Sequence of chain 1.F:
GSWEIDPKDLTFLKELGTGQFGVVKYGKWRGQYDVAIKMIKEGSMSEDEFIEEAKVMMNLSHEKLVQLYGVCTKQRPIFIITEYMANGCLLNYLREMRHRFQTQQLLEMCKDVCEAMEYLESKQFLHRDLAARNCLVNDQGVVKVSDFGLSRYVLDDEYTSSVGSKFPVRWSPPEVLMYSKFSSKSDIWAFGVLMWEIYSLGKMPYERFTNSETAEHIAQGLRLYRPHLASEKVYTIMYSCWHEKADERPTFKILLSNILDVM

A small-molecule ligand and the protein it binds are described below.
Small molecule (SMILES): Cc1c(NC(=O)c2ccc(C(C)(C)C)cc2)cccc1-c1nc(N)nc(Nc2ccc(C(=O)N3CCOCC3)cc2)n1

Binding-site contacts:
Ligand atom C9 contacts residue ALA40 of chain 1.F at 3.5 Å (hydrophobic).
Ligand atom C42 contacts residue SER155 of chain 1.F at 3.7 Å.
Ligand atom C1 contacts residue ASP151 of chain 1.F at 3.4 Å.
Ligand atom C17 contacts residue LEU20 of chain 1.F at 3.4 Å (hydrophobic).
Ligand atom N24 contacts residue TYR88 of chain 1.F at 3.6 Å.
Ligand atom N24 contacts residue MET89 of chain 1.F at 2.7 Å (h-bond).
Ligand atom C6 contacts residue VAL28 of chain 1.F at 3.7 Å (hydrophobic).
Ligand atom N14 contacts residue THR86 of chain 1.F at 3.3 Å (h-bond).
Ligand atom C31 contacts residue GLY23 of chain 1.F at 3.5 Å.
Ligand atom N12 contacts residue LEU20 of chain 1.F at 3.4 Å.
Ligand atom C31 contacts residue LYS42 of chain 1.F at 3.1 Å.
Ligand atom C11 contacts residue LEU20 of chain 1.F at 3.5 Å (hydrophobic).
Ligand atom C36 contacts residue ASN138 of chain 1.F at 3.4 Å.
Ligand atom C21 contacts residue MET89 of chain 1.F at 3.1 Å (hydrophobic).
Ligand atom C21 contacts residue ALA90 of chain 1.F at 3.6 Å (hydrophobic).
Ligand atom C32 contacts residue LYS42 of chain 1.F at 3.4 Å.
Ligand atom N14 contacts residue ALA40 of chain 1.F at 3.3 Å.
Ligand atom C18 contacts residue LEU20 of chain 1.F at 3.7 Å (hydrophobic).
Ligand atom C1 contacts residue LYS42 of chain 1.F at 3.5 Å.
Ligand atom C11 contacts residue MET89 of chain 1.F at 3.6 Å (hydrophobic).
Ligand atom C41 contacts residue ASP133 of chain 1.F at 3.4 Å.
Ligand atom N14 contacts residue GLU87 of chain 1.F at 3.3 Å (salt-bridge).
Ligand atom C5 contacts residue LEU20 of chain 1.F at 3.5 Å (hydrophobic).
Ligand atom C37 contacts residue ASP151 of chain 1.F at 3.5 Å.
Ligand atom C33 contacts residue LYS42 of chain 1.F at 3.7 Å.
Ligand atom C20 contacts residue ALA90 of chain 1.F at 3.6 Å (hydrophobic).
Ligand atom C16 contacts residue MET89 of chain 1.F at 3.4 Å (hydrophobic).
Ligand atom C21 contacts residue TYR88 of chain 1.F at 3.7 Å (hydrophobic).
Ligand atom C4 contacts residue LEU20 of chain 1.F at 3.6 Å (hydrophobic).
Ligand atom N10 contacts residue MET89 of chain 1.F at 3.4 Å (h-bond).
Ligand atom O43 contacts residue VAL28 of chain 1.F at 3.3 Å.
Ligand atom C41 contacts residue TYR163 of chain 1.F at 3.6 Å (hydrophobic).
Ligand atom O43 contacts residue LYS42 of chain 1.F at 3.2 Å (salt-bridge).
Ligand atom C34 contacts residue GLN24 of chain 1.F at 3.5 Å.
Ligand atom C39 contacts residue ASP151 of chain 1.F at 3.7 Å.
Ligand atom C21 contacts residue GLY92 of chain 1.F at 3.5 Å.
Ligand atom N30 contacts residue LYS42 of chain 1.F at 3.6 Å.
Ligand atom O43 contacts residue GLY23 of chain 1.F at 3.4 Å.
Ligand atom C33 contacts residue GLN24 of chain 1.F at 3.5 Å.
Ligand atom C9 contacts residue LEU140 of chain 1.F at 3.7 Å (hydrophobic).